This small molecule binds to this protein.
Small molecule (SMILES): CC1=C(/C=C/C(C)=C/C=C/C(C)=C/C=O)C(C)(C)CCC1

Binding-site contacts:
Ligand atom C3 contacts residue LEU126 of chain 1.B at 4.0 Å (hydrophobic).
Ligand atom C16 contacts residue GLU123 of chain 1.B at 3.7 Å.
Ligand atom C3 contacts residue HIS212 of chain 1.B at 3.0 Å.
Ligand atom C2 contacts residue MET208 of chain 1.B at 4.1 Å (hydrophobic).
Ligand atom C14 contacts residue LYS297 of chain 1.B at 2.3 Å.
Ligand atom C2 contacts residue HIS212 of chain 1.B at 4.1 Å.
Ligand atom C10 contacts residue THR119 of chain 1.B at 3.9 Å.
Ligand atom C4 contacts residue LEU126 of chain 1.B at 3.8 Å (hydrophobic).
Ligand atom C20 contacts residue CYS188 of chain 1.B at 3.9 Å (hydrophobic).
Ligand atom C20 contacts residue TYR269 of chain 1.B at 3.9 Å (hydrophobic).
Ligand atom C5 contacts residue GLU123 of chain 1.B at 3.6 Å.
Ligand atom C14 contacts residue GLU114 of chain 1.B at 3.6 Å.
Ligand atom C17 contacts residue TYR192 of chain 1.B at 3.9 Å (hydrophobic).
Ligand atom C11 contacts residue TYR269 of chain 1.B at 4.2 Å (hydrophobic).
Ligand atom C3 contacts residue GLU123 of chain 1.B at 3.7 Å.
Ligand atom C18 contacts residue GLU123 of chain 1.B at 3.7 Å.
Ligand atom C15 contacts residue SER187 of chain 1.B at 4.1 Å.
Ligand atom C19 contacts residue TYR269 of chain 1.B at 3.9 Å (hydrophobic).
Ligand atom C18 contacts residue TRP266 of chain 1.B at 3.9 Å (hydrophobic).
Ligand atom C9 contacts residue THR119 of chain 1.B at 3.7 Å.
Ligand atom C19 contacts residue THR119 of chain 1.B at 3.8 Å.
Ligand atom C12 contacts residue ALA118 of chain 1.B at 3.6 Å (hydrophobic).
Ligand atom C3 contacts residue PHE213 of chain 1.B at 3.5 Å (hydrophobic).
Ligand atom C14 contacts residue ALA118 of chain 1.B at 3.8 Å (hydrophobic).
Ligand atom C15 contacts residue GLU114 of chain 1.B at 3.4 Å.
Ligand atom C1 contacts residue GLU123 of chain 1.B at 4.2 Å.
Ligand atom C13 contacts residue CYS188 of chain 1.B at 3.9 Å (hydrophobic).
Ligand atom C19 contacts residue TYR192 of chain 1.B at 3.8 Å (hydrophobic).
Ligand atom C6 contacts residue GLU123 of chain 1.B at 3.8 Å.
Ligand atom C17 contacts residue PHE209 of chain 1.B at 3.9 Å (hydrophobic).
Ligand atom C18 contacts residue GLY122 of chain 1.B at 3.9 Å.
Ligand atom C13 contacts residue ALA118 of chain 1.B at 4.2 Å (hydrophobic).
Ligand atom C4 contacts residue GLU123 of chain 1.B at 3.4 Å.
Ligand atom C20 contacts residue ALA293 of chain 1.B at 4.2 Å (hydrophobic).
Ligand atom C15 contacts residue LYS297 of chain 1.B at 1.3 Å.
Ligand atom C16 contacts residue MET208 of chain 1.B at 3.4 Å (hydrophobic).
Ligand atom C2 contacts residue PHE213 of chain 1.B at 3.6 Å (hydrophobic).
Ligand atom C13 contacts residue LYS297 of chain 1.B at 3.6 Å.
Ligand atom C4 contacts residue PHE213 of chain 1.B at 4.0 Å (hydrophobic).
Ligand atom C4 contacts residue HIS212 of chain 1.B at 4.0 Å.

Sequence of chain 1.B:
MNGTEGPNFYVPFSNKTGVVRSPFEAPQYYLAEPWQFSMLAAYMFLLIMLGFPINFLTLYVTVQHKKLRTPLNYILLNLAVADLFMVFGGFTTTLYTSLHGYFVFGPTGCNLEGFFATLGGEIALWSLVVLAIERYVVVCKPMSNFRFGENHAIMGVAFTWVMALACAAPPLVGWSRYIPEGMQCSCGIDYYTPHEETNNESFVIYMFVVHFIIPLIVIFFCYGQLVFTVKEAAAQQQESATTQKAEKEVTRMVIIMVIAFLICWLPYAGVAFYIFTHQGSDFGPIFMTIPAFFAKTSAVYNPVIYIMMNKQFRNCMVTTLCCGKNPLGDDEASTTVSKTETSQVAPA